Sequence of chain 1.A:
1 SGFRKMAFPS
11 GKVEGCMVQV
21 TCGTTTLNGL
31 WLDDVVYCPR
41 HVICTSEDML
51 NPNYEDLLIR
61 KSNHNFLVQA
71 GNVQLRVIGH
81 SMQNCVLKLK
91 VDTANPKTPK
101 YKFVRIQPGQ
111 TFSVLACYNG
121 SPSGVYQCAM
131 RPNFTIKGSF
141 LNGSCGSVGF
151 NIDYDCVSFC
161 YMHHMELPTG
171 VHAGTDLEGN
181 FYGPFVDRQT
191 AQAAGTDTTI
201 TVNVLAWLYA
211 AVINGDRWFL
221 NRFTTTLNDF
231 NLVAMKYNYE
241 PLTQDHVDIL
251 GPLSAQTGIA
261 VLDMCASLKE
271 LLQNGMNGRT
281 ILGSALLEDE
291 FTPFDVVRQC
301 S

A protein and the small-molecule ligand that binds it are described below.
Small molecule (SMILES): CC(C)(C)c1ccc(N(C(=O)c2c[nH]cn2)[C@@H](C(=O)NC2CCCCC2)c2cccnc2)cc1

Binding-site contacts:
Ligand atom C19 contacts residue HIS163 of chain 1.A at 3.8 Å.
Ligand atom C26 contacts residue ASP187 of chain 1.A at 3.8 Å.
Ligand atom C33 contacts residue THR26 of chain 1.A at 3.7 Å.
Ligand atom C29 contacts residue HIS164 of chain 1.A at 3.3 Å.
Ligand atom C28 contacts residue HIS164 of chain 1.A at 3.7 Å.
Ligand atom C16 contacts residue PHE140 of chain 1.A at 3.6 Å (hydrophobic).
Ligand atom O13 contacts residue MET165 of chain 1.A at 3.5 Å.
Ligand atom O01 contacts residue GLY143 of chain 1.A at 2.9 Å (h-bond).
Ligand atom C31 contacts residue HIS41 of chain 1.A at 3.7 Å.
Ligand atom C25 contacts residue GLN189 of chain 1.A at 3.6 Å.
Ligand atom N32 contacts residue HIS41 of chain 1.A at 3.8 Å.
Ligand atom N32 contacts residue EDO1 of chain 1.H at 3.3 Å (h-bond).
Ligand atom C02 contacts residue CYS145 of chain 1.A at 3.6 Å (hydrophobic).
Ligand atom O01 contacts residue ASN142 of chain 1.A at 3.2 Å.
Ligand atom C31 contacts residue CYS145 of chain 1.A at 3.7 Å (hydrophobic).
Ligand atom C17 contacts residue GLU166 of chain 1.A at 3.7 Å.
Ligand atom C17 contacts residue PHE140 of chain 1.A at 3.5 Å (hydrophobic).
Ligand atom N18 contacts residue HIS163 of chain 1.A at 3.0 Å (h-bond).
Ligand atom N34 contacts residue GLY143 of chain 1.A at 3.4 Å (h-bond).
Ligand atom N34 contacts residue CYS145 of chain 1.A at 3.7 Å.
Ligand atom C16 contacts residue LEU141 of chain 1.A at 3.5 Å (hydrophobic).
Ligand atom C16 contacts residue ASN142 of chain 1.A at 3.8 Å.
Ligand atom C28 contacts residue HIS41 of chain 1.A at 3.6 Å.
Ligand atom C17 contacts residue LEU141 of chain 1.A at 3.4 Å (hydrophobic).
Ligand atom C29 contacts residue CYS145 of chain 1.A at 3.9 Å (hydrophobic).
Ligand atom N18 contacts residue LEU141 of chain 1.A at 3.8 Å.
Ligand atom C10 contacts residue GLN189 of chain 1.A at 3.8 Å.
Ligand atom C31 contacts residue EDO1 of chain 1.H at 3.5 Å.
Ligand atom C17 contacts residue SER144 of chain 1.A at 3.6 Å.
Ligand atom C16 contacts residue GLU166 of chain 1.A at 3.5 Å.
Ligand atom C15 contacts residue GLU166 of chain 1.A at 3.8 Å.
Ligand atom N18 contacts residue SER144 of chain 1.A at 3.4 Å (h-bond).
Ligand atom C17 contacts residue HIS163 of chain 1.A at 3.9 Å.
Ligand atom O13 contacts residue GLU166 of chain 1.A at 2.9 Å (salt-bridge).
Ligand atom C07 contacts residue GLU166 of chain 1.A at 3.7 Å.
Ligand atom N32 contacts residue THR25 of chain 1.A at 3.8 Å.
Ligand atom C29 contacts residue HIS41 of chain 1.A at 3.9 Å.
Ligand atom C15 contacts residue ASN142 of chain 1.A at 3.5 Å.
Ligand atom C30 contacts residue CYS145 of chain 1.A at 3.4 Å (hydrophobic).
Ligand atom C26 contacts residue HIS41 of chain 1.A at 3.9 Å.